Sequence of chain 1.A:
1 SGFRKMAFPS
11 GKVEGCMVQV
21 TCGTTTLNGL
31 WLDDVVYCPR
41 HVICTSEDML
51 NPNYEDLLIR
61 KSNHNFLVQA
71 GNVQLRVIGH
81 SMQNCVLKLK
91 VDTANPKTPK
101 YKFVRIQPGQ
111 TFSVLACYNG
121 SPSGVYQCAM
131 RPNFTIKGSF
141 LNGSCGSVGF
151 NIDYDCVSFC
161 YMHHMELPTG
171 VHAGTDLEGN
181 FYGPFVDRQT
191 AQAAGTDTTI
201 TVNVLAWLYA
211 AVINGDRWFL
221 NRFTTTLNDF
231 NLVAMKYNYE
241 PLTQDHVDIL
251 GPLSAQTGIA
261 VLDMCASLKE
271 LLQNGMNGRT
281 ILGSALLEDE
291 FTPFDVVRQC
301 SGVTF

Binding-site contacts:
Ligand atom N1 contacts residue HIS172 of chain 1.A at 3.9 Å.
Ligand atom N1 contacts residue PHE140 of chain 1.A at 3.6 Å.
Ligand atom C14 contacts residue MET49 of chain 1.A at 3.8 Å (hydrophobic).
Ligand atom C17 contacts residue SER144 of chain 1.A at 3.9 Å.
Ligand atom N1 contacts residue GLU166 of chain 1.A at 3.9 Å.
Ligand atom C12 contacts residue DMS1 of chain 1.D at 3.7 Å.
Ligand atom N contacts residue CYS145 of chain 1.A at 3.7 Å.
Ligand atom C16 contacts residue SER144 of chain 1.A at 3.7 Å.
Ligand atom C5 contacts residue ASN142 of chain 1.A at 3.3 Å.
Ligand atom CL contacts residue ASP187 of chain 1.A at 3.6 Å.
Ligand atom C18 contacts residue PHE140 of chain 1.A at 3.9 Å (hydrophobic).
Ligand atom C15 contacts residue HIS164 of chain 1.A at 3.4 Å.
Ligand atom C16 contacts residue HIS163 of chain 1.A at 3.0 Å.
Ligand atom C2 contacts residue GLU166 of chain 1.A at 3.5 Å.
Ligand atom C15 contacts residue HIS41 of chain 1.A at 3.8 Å.
Ligand atom C14 contacts residue MET165 of chain 1.A at 3.6 Å (hydrophobic).
Ligand atom C18 contacts residue GLU166 of chain 1.A at 3.7 Å.
Ligand atom O1 contacts residue GLU166 of chain 1.A at 3.2 Å (salt-bridge).
Ligand atom N1 contacts residue SER144 of chain 1.A at 3.4 Å (h-bond).
Ligand atom C19 contacts residue GLU166 of chain 1.A at 3.4 Å.
Ligand atom C13 contacts residue MET49 of chain 1.A at 3.4 Å (hydrophobic).
Ligand atom C19 contacts residue LEU141 of chain 1.A at 3.9 Å (hydrophobic).
Ligand atom C12 contacts residue GLN189 of chain 1.A at 3.5 Å.
Ligand atom C17 contacts residue PHE140 of chain 1.A at 3.4 Å (hydrophobic).
Ligand atom N1 contacts residue HIS163 of chain 1.A at 2.7 Å (h-bond).
Ligand atom C15 contacts residue MET165 of chain 1.A at 3.6 Å (hydrophobic).
Ligand atom C19 contacts residue ASN142 of chain 1.A at 3.9 Å.
Ligand atom C17 contacts residue GLU166 of chain 1.A at 3.5 Å.
Ligand atom C17 contacts residue HIS172 of chain 1.A at 4.0 Å.
Ligand atom CL contacts residue MET165 of chain 1.A at 3.4 Å.
Ligand atom C16 contacts residue GLU166 of chain 1.A at 3.9 Å.
Ligand atom C19 contacts residue PHE140 of chain 1.A at 3.5 Å (hydrophobic).
Ligand atom C18 contacts residue ASN142 of chain 1.A at 3.9 Å.
Ligand atom C17 contacts residue LEU141 of chain 1.A at 3.9 Å (hydrophobic).
Ligand atom C4 contacts residue ASN142 of chain 1.A at 3.5 Å.
Ligand atom C18 contacts residue LEU141 of chain 1.A at 3.7 Å (hydrophobic).
Ligand atom C19 contacts residue SER1 of chain 1.B at 3.9 Å.
Ligand atom C17 contacts residue HIS163 of chain 1.A at 3.9 Å.
Ligand atom O contacts residue SER1 of chain 1.B at 3.2 Å (h-bond).
Ligand atom O1 contacts residue MET165 of chain 1.A at 3.6 Å.

Sequence of chain 1.B:
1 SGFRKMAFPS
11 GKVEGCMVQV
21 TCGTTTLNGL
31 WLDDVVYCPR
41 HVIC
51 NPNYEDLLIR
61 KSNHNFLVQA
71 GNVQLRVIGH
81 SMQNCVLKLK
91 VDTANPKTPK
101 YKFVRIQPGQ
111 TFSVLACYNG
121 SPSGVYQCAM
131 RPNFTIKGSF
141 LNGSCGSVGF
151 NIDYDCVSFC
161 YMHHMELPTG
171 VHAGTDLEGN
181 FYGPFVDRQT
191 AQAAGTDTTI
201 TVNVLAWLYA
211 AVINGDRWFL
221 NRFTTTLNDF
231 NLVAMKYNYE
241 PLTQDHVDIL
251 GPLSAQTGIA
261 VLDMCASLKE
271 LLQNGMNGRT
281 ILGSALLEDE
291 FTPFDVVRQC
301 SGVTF

This protein binds this small molecule.
Small molecule (SMILES): CC(C)(O)c1ccc2c(NC(=O)Cc3cccc(Cl)c3)cncc2c1